This protein binds this small molecule.
Small molecule (SMILES): COc1ccc(O)c(OC)c1

Sequence of chain 1.A:
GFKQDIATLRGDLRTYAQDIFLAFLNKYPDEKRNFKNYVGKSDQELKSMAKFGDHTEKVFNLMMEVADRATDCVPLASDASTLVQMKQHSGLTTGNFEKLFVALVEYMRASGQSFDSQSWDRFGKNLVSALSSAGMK

Binding-site contacts:
Ligand atom C1 contacts residue PHE60 of chain 1.A at 3.6 Å (hydrophobic).
Ligand atom C5 contacts residue PHE35 of chain 1.A at 4.3 Å (hydrophobic).
Ligand atom C5 contacts residue VAL59 of chain 1.A at 3.9 Å (hydrophobic).
Ligand atom C8 contacts residue PHE24 of chain 1.A at 3.6 Å (hydrophobic).
Ligand atom C2 contacts residue VAL59 of chain 1.A at 3.6 Å (hydrophobic).
Ligand atom O1 contacts residue ALA17 of chain 1.A at 4.3 Å.
Ligand atom O1 contacts residue VAL59 of chain 1.A at 4.2 Å.
Ligand atom C1 contacts residue MET63 of chain 1.A at 4.4 Å (hydrophobic).
Ligand atom C1 contacts residue PHE21 of chain 1.A at 4.3 Å (hydrophobic).
Ligand atom C5 contacts residue PHE21 of chain 1.A at 3.4 Å (hydrophobic).
Ligand atom C1 contacts residue ILE20 of chain 1.A at 4.4 Å (hydrophobic).
Ligand atom C3 contacts residue THR56 of chain 1.A at 4.1 Å.
Ligand atom C3 contacts residue VAL59 of chain 1.A at 3.5 Å (hydrophobic).
Ligand atom O2 contacts residue HEM1 of chain 1.C at 3.7 Å.
Ligand atom C5 contacts residue HIS55 of chain 1.A at 3.5 Å.
Ligand atom C7 contacts residue LEU100 of chain 1.A at 3.8 Å (hydrophobic).
Ligand atom O3 contacts residue VAL59 of chain 1.A at 4.0 Å.
Ligand atom C4 contacts residue THR56 of chain 1.A at 4.1 Å.
Ligand atom O2 contacts residue PHE21 of chain 1.A at 3.7 Å.
Ligand atom O3 contacts residue HIS55 of chain 1.A at 2.7 Å (h-bond).
Ligand atom C4 contacts residue PHE21 of chain 1.A at 3.6 Å (hydrophobic).
Ligand atom C7 contacts residue VAL59 of chain 1.A at 3.8 Å (hydrophobic).
Ligand atom O3 contacts residue PHE21 of chain 1.A at 3.5 Å.
Ligand atom C8 contacts residue PHE21 of chain 1.A at 4.0 Å (hydrophobic).
Ligand atom C3 contacts residue PHE21 of chain 1.A at 3.6 Å (hydrophobic).
Ligand atom C6 contacts residue PHE21 of chain 1.A at 3.4 Å (hydrophobic).
Ligand atom O1 contacts residue MET63 of chain 1.A at 4.2 Å.
Ligand atom O1 contacts residue LEU100 of chain 1.A at 4.1 Å.
Ligand atom C2 contacts residue PHE21 of chain 1.A at 3.7 Å (hydrophobic).
Ligand atom O2 contacts residue PHE35 of chain 1.A at 3.6 Å.
Ligand atom O3 contacts residue PHE35 of chain 1.A at 3.2 Å.
Ligand atom C7 contacts residue PHE21 of chain 1.A at 3.6 Å (hydrophobic).
Ligand atom C8 contacts residue LEU100 of chain 1.A at 4.0 Å (hydrophobic).
Ligand atom C6 contacts residue VAL59 of chain 1.A at 3.9 Å (hydrophobic).
Ligand atom C4 contacts residue VAL59 of chain 1.A at 3.6 Å (hydrophobic).
Ligand atom O1 contacts residue PHE21 of chain 1.A at 4.1 Å.
Ligand atom C8 contacts residue HEM1 of chain 1.C at 3.4 Å.
Ligand atom C8 contacts residue PHE35 of chain 1.A at 4.1 Å (hydrophobic).
Ligand atom C1 contacts residue ALA17 of chain 1.A at 3.6 Å (hydrophobic).
Ligand atom C4 contacts residue HIS55 of chain 1.A at 3.5 Å.